A protein and the small-molecule ligand that binds it are described below.
Small molecule (SMILES): CC(=O)N[C@@H]1[C@@H](O)[C@H](O)[C@@H](CO)O[C@H]1O

Sequence of chain 1.A:
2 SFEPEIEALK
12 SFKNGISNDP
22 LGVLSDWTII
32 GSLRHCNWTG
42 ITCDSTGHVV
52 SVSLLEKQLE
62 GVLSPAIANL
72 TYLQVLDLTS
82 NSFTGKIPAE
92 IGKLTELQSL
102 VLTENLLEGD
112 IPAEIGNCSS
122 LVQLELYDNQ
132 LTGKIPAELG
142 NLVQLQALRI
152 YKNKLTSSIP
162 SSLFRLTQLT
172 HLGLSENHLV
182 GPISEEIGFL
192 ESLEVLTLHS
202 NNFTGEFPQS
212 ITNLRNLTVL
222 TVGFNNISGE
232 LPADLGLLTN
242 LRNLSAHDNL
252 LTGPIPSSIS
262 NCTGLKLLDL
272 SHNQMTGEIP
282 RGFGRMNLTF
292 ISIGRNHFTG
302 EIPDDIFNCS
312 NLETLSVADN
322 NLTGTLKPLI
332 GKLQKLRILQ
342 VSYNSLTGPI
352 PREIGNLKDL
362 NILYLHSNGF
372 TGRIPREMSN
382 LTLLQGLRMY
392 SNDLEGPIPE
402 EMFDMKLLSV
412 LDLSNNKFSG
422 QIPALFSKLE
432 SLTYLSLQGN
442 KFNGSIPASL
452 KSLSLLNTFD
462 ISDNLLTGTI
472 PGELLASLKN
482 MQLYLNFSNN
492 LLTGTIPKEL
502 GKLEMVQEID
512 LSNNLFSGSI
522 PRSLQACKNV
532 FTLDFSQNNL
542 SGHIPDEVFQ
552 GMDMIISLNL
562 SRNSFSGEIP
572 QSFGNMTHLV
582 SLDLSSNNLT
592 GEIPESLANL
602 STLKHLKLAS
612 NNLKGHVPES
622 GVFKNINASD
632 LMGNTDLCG

Binding-site contacts:
Ligand atom C6 contacts residue SER562 of chain 1.A at 4.0 Å.
Ligand atom C5 contacts residue SER562 of chain 1.A at 3.4 Å.
Ligand atom O6 contacts residue GLN538 of chain 1.A at 3.8 Å.
Ligand atom O4 contacts residue ARG563 of chain 1.A at 3.8 Å.
Ligand atom C8 contacts residue ASP584 of chain 1.A at 3.4 Å.
Ligand atom C3 contacts residue ASP584 of chain 1.A at 4.4 Å.
Ligand atom C6 contacts residue GLN538 of chain 1.A at 4.0 Å.
Ligand atom O7 contacts residue ASN560 of chain 1.A at 3.5 Å (h-bond).
Ligand atom C5 contacts residue SER537 of chain 1.A at 3.7 Å.
Ligand atom C7 contacts residue ASP584 of chain 1.A at 3.3 Å.
Ligand atom C1 contacts residue SER562 of chain 1.A at 3.4 Å.
Ligand atom C5 contacts residue ASN560 of chain 1.A at 3.6 Å.
Ligand atom N2 contacts residue ASP584 of chain 1.A at 2.7 Å (salt-bridge).
Ligand atom O5 contacts residue SER537 of chain 1.A at 2.9 Å (h-bond).
Ligand atom O5 contacts residue ASN560 of chain 1.A at 2.4 Å (h-bond).
Ligand atom C3 contacts residue ASN560 of chain 1.A at 3.8 Å.
Ligand atom C1 contacts residue ASN560 of chain 1.A at 1.4 Å.
Ligand atom C2 contacts residue SER562 of chain 1.A at 4.5 Å.
Ligand atom O5 contacts residue SER562 of chain 1.A at 3.6 Å.
Ligand atom C6 contacts residue ARG563 of chain 1.A at 4.0 Å.
Ligand atom C2 contacts residue ASN560 of chain 1.A at 2.5 Å.
Ligand atom C4 contacts residue ASN560 of chain 1.A at 4.3 Å.
Ligand atom O6 contacts residue SER537 of chain 1.A at 3.0 Å (h-bond).
Ligand atom C1 contacts residue ASP584 of chain 1.A at 4.2 Å.
Ligand atom C7 contacts residue ASN560 of chain 1.A at 3.6 Å.
Ligand atom C5 contacts residue ARG563 of chain 1.A at 4.4 Å.
Ligand atom C2 contacts residue ASP584 of chain 1.A at 3.9 Å.
Ligand atom O7 contacts residue ASP584 of chain 1.A at 4.2 Å.
Ligand atom N2 contacts residue ASN560 of chain 1.A at 2.9 Å (h-bond).
Ligand atom C1 contacts residue SER537 of chain 1.A at 3.7 Å.
Ligand atom C6 contacts residue SER537 of chain 1.A at 3.4 Å.